Sequence of chain 1.A:
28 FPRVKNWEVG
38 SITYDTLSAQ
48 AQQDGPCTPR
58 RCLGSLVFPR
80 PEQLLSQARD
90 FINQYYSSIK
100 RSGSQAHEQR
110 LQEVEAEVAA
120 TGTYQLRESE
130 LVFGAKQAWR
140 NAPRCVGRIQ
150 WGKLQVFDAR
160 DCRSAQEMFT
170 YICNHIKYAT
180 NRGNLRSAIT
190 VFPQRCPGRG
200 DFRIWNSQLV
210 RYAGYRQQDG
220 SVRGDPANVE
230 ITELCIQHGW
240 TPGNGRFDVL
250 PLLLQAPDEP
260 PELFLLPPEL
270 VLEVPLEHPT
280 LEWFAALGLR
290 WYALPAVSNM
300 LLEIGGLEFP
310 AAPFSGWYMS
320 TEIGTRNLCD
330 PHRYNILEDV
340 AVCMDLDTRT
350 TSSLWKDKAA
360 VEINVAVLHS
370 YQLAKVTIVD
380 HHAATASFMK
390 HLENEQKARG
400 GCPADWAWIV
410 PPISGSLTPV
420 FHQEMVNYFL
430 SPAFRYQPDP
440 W

This protein binds this small molecule.
Small molecule (SMILES): CNCCCc1cc(F)cc(CCc2cc(C)cc(N)n2)c1

Binding-site contacts:
Ligand atom C05 contacts residue VAL296 of chain 1.A at 3.8 Å (hydrophobic).
Ligand atom N01 contacts residue PRO294 of chain 1.A at 4.2 Å.
Ligand atom N02 contacts residue TRP316 of chain 1.A at 2.8 Å (h-bond).
Ligand atom C03 contacts residue HEM1 of chain 1.E at 3.2 Å.
Ligand atom N02 contacts residue TYR317 of chain 1.A at 3.6 Å.
Ligand atom C15 contacts residue HEM1 of chain 1.E at 3.5 Å.
Ligand atom N02 contacts residue MET318 of chain 1.A at 3.9 Å.
Ligand atom C08 contacts residue HEM1 of chain 1.E at 3.7 Å.
Ligand atom C04 contacts residue PRO294 of chain 1.A at 4.2 Å (hydrophobic).
Ligand atom C02 contacts residue GLU321 of chain 1.A at 3.3 Å.
Ligand atom C06 contacts residue GLU321 of chain 1.A at 3.4 Å.
Ligand atom F13 contacts residue HEM1 of chain 1.E at 3.3 Å.
Ligand atom C08 contacts residue GLU321 of chain 1.A at 3.2 Å.
Ligand atom C06 contacts residue HEM1 of chain 1.E at 4.1 Å.
Ligand atom N02 contacts residue GLU321 of chain 1.A at 2.7 Å (salt-bridge).
Ligand atom C17 contacts residue HEM1 of chain 1.E at 3.2 Å.
Ligand atom C03 contacts residue TRP316 of chain 1.A at 4.1 Å (hydrophobic).
Ligand atom C14 contacts residue HEM1 of chain 1.E at 3.4 Å.
Ligand atom N01 contacts residue HEM1 of chain 1.E at 3.7 Å.
Ligand atom C11 contacts residue HEM1 of chain 1.E at 3.7 Å.
Ligand atom N20 contacts residue PHE65 of chain 1.A at 4.2 Å.
Ligand atom C07 contacts residue PRO294 of chain 1.A at 3.9 Å (hydrophobic).
Ligand atom N02 contacts residue HEM1 of chain 1.E at 3.3 Å.
Ligand atom C18 contacts residue HEM1 of chain 1.E at 3.9 Å.
Ligand atom N02 contacts residue PRO294 of chain 1.A at 4.0 Å.
Ligand atom C21 contacts residue PHE65 of chain 1.A at 3.6 Å (hydrophobic).
Ligand atom C07 contacts residue GLY315 of chain 1.A at 4.0 Å.
Ligand atom C16 contacts residue HEM1 of chain 1.E at 3.6 Å.
Ligand atom N01 contacts residue GLU321 of chain 1.A at 2.8 Å (salt-bridge).
Ligand atom C02 contacts residue TRP316 of chain 1.A at 3.8 Å (hydrophobic).
Ligand atom C13 contacts residue HEM1 of chain 1.E at 3.0 Å.
Ligand atom C04 contacts residue HEM1 of chain 1.E at 3.8 Å.
Ligand atom C12 contacts residue HEM1 of chain 1.E at 3.2 Å.
Ligand atom C09 contacts residue VAL296 of chain 1.A at 3.5 Å (hydrophobic).
Ligand atom C07 contacts residue PHE313 of chain 1.A at 3.6 Å (hydrophobic).
Ligand atom C19 contacts residue PHE65 of chain 1.A at 3.7 Å (hydrophobic).
Ligand atom C02 contacts residue HEM1 of chain 1.E at 3.5 Å.
Ligand atom C07 contacts residue HEM1 of chain 1.E at 3.7 Å.
Ligand atom C03 contacts residue PRO294 of chain 1.A at 3.9 Å (hydrophobic).
Ligand atom C02 contacts residue PRO294 of chain 1.A at 3.9 Å (hydrophobic).